The small molecule below binds the protein below.
Small molecule (SMILES): O=[N+]([O-])c1cccc2c(Br)n[nH]c12

Sequence of chain 1.A:
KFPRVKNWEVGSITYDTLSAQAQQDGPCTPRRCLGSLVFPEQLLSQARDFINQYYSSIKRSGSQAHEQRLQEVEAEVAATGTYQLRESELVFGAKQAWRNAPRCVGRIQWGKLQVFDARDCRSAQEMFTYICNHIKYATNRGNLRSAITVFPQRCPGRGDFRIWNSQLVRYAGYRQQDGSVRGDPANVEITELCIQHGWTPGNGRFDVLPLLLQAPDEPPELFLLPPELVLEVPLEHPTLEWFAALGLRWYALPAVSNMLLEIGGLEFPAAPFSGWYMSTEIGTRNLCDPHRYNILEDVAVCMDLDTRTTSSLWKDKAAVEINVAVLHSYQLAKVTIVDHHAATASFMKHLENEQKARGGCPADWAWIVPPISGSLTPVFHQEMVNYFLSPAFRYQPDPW

Binding-site contacts:
Ligand atom O11 contacts residue TYR291 of chain 1.A at 4.0 Å.
Ligand atom N10 contacts residue HEM1 of chain 1.D at 3.4 Å.
Ligand atom BR contacts residue GLY289 of chain 1.A at 3.7 Å.
Ligand atom C8 contacts residue PRO268 of chain 1.A at 4.2 Å (hydrophobic).
Ligand atom C3 contacts residue PRO268 of chain 1.A at 3.8 Å (hydrophobic).
Ligand atom N1 contacts residue HEM1 of chain 1.D at 3.3 Å.
Ligand atom O12 contacts residue HEM1 of chain 1.D at 3.5 Å.
Ligand atom O11 contacts residue GLU295 of chain 1.A at 2.8 Å.
Ligand atom C7 contacts residue TRP290 of chain 1.A at 4.3 Å (hydrophobic).
Ligand atom O11 contacts residue HEM1 of chain 1.D at 3.4 Å.
Ligand atom C5 contacts residue HEM1 of chain 1.D at 3.6 Å.
Ligand atom N10 contacts residue MET292 of chain 1.A at 3.6 Å (h-bond).
Ligand atom O12 contacts residue TYR291 of chain 1.A at 3.1 Å.
Ligand atom C4 contacts residue VAL270 of chain 1.A at 4.0 Å (hydrophobic).
Ligand atom O12 contacts residue MET292 of chain 1.A at 2.9 Å (h-bond).
Ligand atom C7 contacts residue HEM1 of chain 1.D at 3.4 Å.
Ligand atom O11 contacts residue MET292 of chain 1.A at 3.6 Å (h-bond).
Ligand atom N1 contacts residue PRO268 of chain 1.A at 3.6 Å.
Ligand atom C8 contacts residue TRP290 of chain 1.A at 3.7 Å (hydrophobic).
Ligand atom N2 contacts residue HEM1 of chain 1.D at 3.1 Å.
Ligand atom N10 contacts residue GLU295 of chain 1.A at 4.0 Å.
Ligand atom C9 contacts residue HEM1 of chain 1.D at 3.7 Å.
Ligand atom BR contacts residue SER288 of chain 1.A at 3.6 Å.
Ligand atom N2 contacts residue TRP290 of chain 1.A at 3.4 Å (h-bond).
Ligand atom O12 contacts residue TRP290 of chain 1.A at 2.8 Å (h-bond).
Ligand atom N10 contacts residue TYR291 of chain 1.A at 3.9 Å.
Ligand atom N1 contacts residue TRP290 of chain 1.A at 2.6 Å (h-bond).
Ligand atom C8 contacts residue HEM1 of chain 1.D at 3.5 Å.
Ligand atom C4 contacts residue HEM1 of chain 1.D at 3.8 Å.
Ligand atom C6 contacts residue HEM1 of chain 1.D at 3.5 Å.
Ligand atom N10 contacts residue TRP290 of chain 1.A at 3.9 Å.
Ligand atom BR contacts residue PRO268 of chain 1.A at 3.7 Å.
Ligand atom BR contacts residue PHE287 of chain 1.A at 3.5 Å.
Ligand atom N2 contacts residue PRO268 of chain 1.A at 3.7 Å.
Ligand atom N2 contacts residue GLY289 of chain 1.A at 3.5 Å (h-bond).
Ligand atom C3 contacts residue GLY289 of chain 1.A at 4.0 Å.
Ligand atom C6 contacts residue GLU295 of chain 1.A at 4.0 Å.
Ligand atom BR contacts residue HEM1 of chain 1.D at 3.5 Å.
Ligand atom BR contacts residue VAL270 of chain 1.A at 4.2 Å.
Ligand atom C3 contacts residue HEM1 of chain 1.D at 3.6 Å.